Sequence of chain 19.C:
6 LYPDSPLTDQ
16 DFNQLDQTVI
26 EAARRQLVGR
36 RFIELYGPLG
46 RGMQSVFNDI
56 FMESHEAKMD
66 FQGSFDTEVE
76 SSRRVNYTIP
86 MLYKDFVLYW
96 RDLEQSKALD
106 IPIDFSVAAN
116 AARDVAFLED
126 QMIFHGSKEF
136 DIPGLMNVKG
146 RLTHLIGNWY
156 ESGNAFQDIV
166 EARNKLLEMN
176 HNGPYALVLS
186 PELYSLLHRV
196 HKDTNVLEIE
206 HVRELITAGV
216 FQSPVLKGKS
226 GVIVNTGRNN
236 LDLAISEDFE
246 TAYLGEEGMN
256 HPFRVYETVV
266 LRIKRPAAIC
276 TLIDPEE

Binding-site contacts:
Ligand atom O contacts residue PRO43 of chain 19.C at 3.7 Å.
Ligand atom CB contacts residue ARG35 of chain 19.C at 3.4 Å.
Ligand atom N contacts residue ARG35 of chain 19.C at 4.1 Å.
Ligand atom CB contacts residue ARG35 of chain 19.C at 3.8 Å.
Ligand atom O contacts residue PHE37 of chain 19.C at 3.8 Å.
Ligand atom N contacts residue ASP243 of chain 19.C at 4.5 Å.
Ligand atom CA contacts residue ASP243 of chain 19.C at 4.2 Å.
Ligand atom CD2 contacts residue ARG29 of chain 19.C at 3.8 Å.
Ligand atom OG contacts residue ARG35 of chain 19.C at 4.2 Å.
Ligand atom C contacts residue ASP243 of chain 19.C at 4.4 Å.
Ligand atom C contacts residue ARG35 of chain 19.C at 3.5 Å.
Ligand atom CG2 contacts residue GLU245 of chain 19.C at 3.4 Å.
Ligand atom N contacts residue ARG35 of chain 19.C at 4.4 Å.
Ligand atom CB contacts residue ASP243 of chain 19.C at 3.9 Å.
Ligand atom O contacts residue ARG29 of chain 19.C at 4.2 Å.
Ligand atom CG1 contacts residue ARG35 of chain 19.C at 4.4 Å.
Ligand atom O contacts residue ARG36 of chain 19.C at 2.9 Å (salt-bridge).
Ligand atom OG contacts residue PHE244 of chain 19.C at 3.7 Å.
Ligand atom O contacts residue ARG29 of chain 19.C at 3.0 Å (salt-bridge).
Ligand atom O contacts residue ARG35 of chain 19.C at 2.9 Å (salt-bridge).
Ligand atom C contacts residue PRO43 of chain 19.C at 4.5 Å (hydrophobic).
Ligand atom CG2 contacts residue ARG35 of chain 19.C at 3.9 Å.
Ligand atom CG2 contacts residue PRO43 of chain 19.C at 4.3 Å (hydrophobic).
Ligand atom O contacts residue ILE25 of chain 19.C at 3.8 Å.
Ligand atom O contacts residue ASP243 of chain 19.C at 4.3 Å.
Ligand atom O contacts residue ASP243 of chain 19.C at 4.3 Å.
Ligand atom N contacts residue ASP243 of chain 19.C at 3.8 Å.
Ligand atom CB contacts residue ASP243 of chain 19.C at 4.2 Å.
Ligand atom C contacts residue ARG29 of chain 19.C at 3.9 Å.
Ligand atom C contacts residue ARG36 of chain 19.C at 3.2 Å.
Ligand atom CG1 contacts residue ASP243 of chain 19.C at 3.3 Å.
Ligand atom O contacts residue ARG35 of chain 19.C at 3.3 Å (salt-bridge).
Ligand atom N contacts residue ARG35 of chain 19.C at 4.1 Å.
Ligand atom C contacts residue ASP243 of chain 19.C at 3.5 Å.
Ligand atom N contacts residue ASP243 of chain 19.C at 3.3 Å (salt-bridge).
Ligand atom CA contacts residue ASP243 of chain 19.C at 3.3 Å.
Ligand atom CG2 contacts residue ARG36 of chain 19.C at 3.8 Å.
Ligand atom CA contacts residue ARG29 of chain 19.C at 4.2 Å.
Ligand atom C contacts residue ARG35 of chain 19.C at 3.7 Å.
Ligand atom CD1 contacts residue ARG29 of chain 19.C at 3.6 Å.

This small molecule binds to this protein.
Small molecule (SMILES): CC[C@H](C)[C@H](NC(=O)[C@H](CC(C)C)NC(=O)[C@H](CO)NC(=O)CNC(=O)[C@@H](NC(=O)[C@@H](N)[C@@H](C)O)C(C)C)C(=O)N[C@H](C=O)CCC(N)=O